Binding-site contacts:
Ligand atom CMD contacts residue MET57 of chain 1.N at 3.5 Å (hydrophobic).
Ligand atom CBB contacts residue SER168 of chain 1.N at 3.3 Å.
Ligand atom C1D contacts residue MET57 of chain 1.M at 3.6 Å (hydrophobic).
Ligand atom FE contacts residue MET57 of chain 1.N at 2.4 Å.
Ligand atom CGD contacts residue TYR35 of chain 1.M at 3.6 Å (hydrophobic).
Ligand atom CMB contacts residue GLU61 of chain 1.M at 3.3 Å.
Ligand atom CGD contacts residue ARG20 of chain 1.N at 3.1 Å.
Ligand atom NA contacts residue MET57 of chain 1.M at 3.1 Å (h-bond).
Ligand atom CGA contacts residue ARG20 of chain 1.M at 3.3 Å.
Ligand atom O2C contacts residue SER168 of chain 1.N at 2.8 Å.
Ligand atom CGB contacts residue LYS50 of chain 1.N at 3.6 Å.
Ligand atom ND contacts residue MET57 of chain 1.N at 3.1 Å (h-bond).
Ligand atom CGB contacts residue SER168 of chain 1.N at 3.2 Å.
Ligand atom C1B contacts residue MET57 of chain 1.M at 3.3 Å (hydrophobic).
Ligand atom O1A contacts residue TYR35 of chain 1.N at 2.6 Å (h-bond).
Ligand atom O2C contacts residue LYS169 of chain 1.N at 3.5 Å (salt-bridge).
Ligand atom CHB contacts residue MET57 of chain 1.M at 3.4 Å (hydrophobic).
Ligand atom ND contacts residue MET57 of chain 1.M at 3.3 Å.
Ligand atom NC contacts residue MET57 of chain 1.N at 3.0 Å (h-bond).
Ligand atom CMD contacts residue GLU61 of chain 1.N at 3.5 Å.
Ligand atom NC contacts residue MET57 of chain 1.M at 3.1 Å (h-bond).
Ligand atom C4D contacts residue MET57 of chain 1.N at 3.6 Å (hydrophobic).
Ligand atom FE contacts residue MET57 of chain 1.M at 2.4 Å.
Ligand atom O1D contacts residue ARG20 of chain 1.N at 2.7 Å (salt-bridge).
Ligand atom CMD contacts residue MET31 of chain 1.M at 3.3 Å (hydrophobic).
Ligand atom C4B contacts residue MET57 of chain 1.M at 3.6 Å (hydrophobic).
Ligand atom NB contacts residue MET57 of chain 1.N at 3.1 Å (h-bond).
Ligand atom O2D contacts residue MET31 of chain 1.M at 3.4 Å.
Ligand atom CMD contacts residue TYR35 of chain 1.M at 3.6 Å (hydrophobic).
Ligand atom C4A contacts residue MET57 of chain 1.M at 3.5 Å (hydrophobic).
Ligand atom C1D contacts residue MET57 of chain 1.N at 3.4 Å (hydrophobic).
Ligand atom O1B contacts residue LYS50 of chain 1.N at 2.5 Å (salt-bridge).
Ligand atom O2A contacts residue ARG20 of chain 1.M at 2.8 Å (salt-bridge).
Ligand atom CMC contacts residue LYS50 of chain 1.M at 3.5 Å.
Ligand atom O1A contacts residue ARG20 of chain 1.M at 2.7 Å (salt-bridge).
Ligand atom NA contacts residue MET57 of chain 1.N at 3.2 Å (h-bond).
Ligand atom O2D contacts residue TYR35 of chain 1.M at 2.4 Å (h-bond).
Ligand atom O2D contacts residue ARG20 of chain 1.N at 3.0 Å (salt-bridge).
Ligand atom O2B contacts residue SER168 of chain 1.N at 2.3 Å (h-bond).
Ligand atom NB contacts residue MET57 of chain 1.M at 2.8 Å (h-bond).

A protein and the small-molecule ligand that binds it are described below.
Small molecule (SMILES): CC1=C(CCC(=O)O)C2=Cc3c(CCC(=O)O)c(C)c4n3[Fe@]35n6c(c(C)c(CCC(=O)O)c6=CC1=[N+]23)=CC1=[N+]5C(=C4)C(C)=C1CCC(=O)O

Sequence of chain 1.N:
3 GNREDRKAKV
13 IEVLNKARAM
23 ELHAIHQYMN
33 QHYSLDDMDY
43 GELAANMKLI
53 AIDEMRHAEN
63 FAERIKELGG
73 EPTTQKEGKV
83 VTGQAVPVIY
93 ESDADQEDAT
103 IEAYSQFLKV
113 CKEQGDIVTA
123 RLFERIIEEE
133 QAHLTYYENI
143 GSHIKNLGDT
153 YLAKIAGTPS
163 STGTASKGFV

Sequence of chain 1.M:
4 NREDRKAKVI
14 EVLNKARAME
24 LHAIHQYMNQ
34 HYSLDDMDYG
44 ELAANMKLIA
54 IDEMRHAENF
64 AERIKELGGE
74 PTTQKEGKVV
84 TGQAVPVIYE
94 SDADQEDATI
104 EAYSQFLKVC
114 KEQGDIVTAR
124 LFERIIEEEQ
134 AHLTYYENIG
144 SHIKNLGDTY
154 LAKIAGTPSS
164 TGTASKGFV